Binding-site contacts:
Ligand atom C16 contacts residue TYR136 of chain 1.B at 3.8 Å (hydrophobic).
Ligand atom C12 contacts residue PHE111 of chain 1.B at 3.8 Å (hydrophobic).
Ligand atom C9 contacts residue PHE214 of chain 1.B at 3.7 Å (hydrophobic).
Ligand atom C13 contacts residue ILE87 of chain 1.B at 3.7 Å (hydrophobic).
Ligand atom C3 contacts residue MET109 of chain 1.B at 3.7 Å (hydrophobic).
Ligand atom C16 contacts residue ALA24 of chain 5.E at 3.8 Å (hydrophobic).
Ligand atom C17 contacts residue TYR136 of chain 1.B at 3.7 Å (hydrophobic).
Ligand atom C7 contacts residue MET109 of chain 1.B at 3.3 Å (hydrophobic).
Ligand atom C6 contacts residue TYR89 of chain 1.B at 3.7 Å (hydrophobic).
Ligand atom O3 contacts residue PHE107 of chain 1.B at 3.6 Å.
Ligand atom C21 contacts residue HIS184 of chain 1.B at 3.6 Å.
Ligand atom C13 contacts residue PHE111 of chain 1.B at 3.7 Å (hydrophobic).
Ligand atom C20 contacts residue ILE171 of chain 1.B at 3.8 Å (hydrophobic).
Ligand atom C9 contacts residue VAL176 of chain 1.B at 3.6 Å (hydrophobic).
Ligand atom O3 contacts residue TYR89 of chain 1.B at 3.6 Å.
Ligand atom C14 contacts residue TYR136 of chain 1.B at 3.5 Å (hydrophobic).
Ligand atom CL2 contacts residue ALA24 of chain 5.E at 3.5 Å.
Ligand atom C4 contacts residue MET109 of chain 1.B at 3.8 Å (hydrophobic).
Ligand atom CL2 contacts residue ILE25 of chain 5.E at 3.4 Å.
Ligand atom C11 contacts residue ILE87 of chain 1.B at 3.8 Å (hydrophobic).
Ligand atom C10 contacts residue TYR136 of chain 1.B at 3.5 Å (hydrophobic).
Ligand atom CL3 contacts residue PHE111 of chain 1.B at 3.8 Å.
Ligand atom C21 contacts residue TYR182 of chain 1.B at 3.8 Å (hydrophobic).
Ligand atom CL3 contacts residue LEU217 of chain 1.B at 3.8 Å.
Ligand atom C21 contacts residue SER105 of chain 1.B at 3.8 Å.
Ligand atom O1 contacts residue ILE87 of chain 1.B at 3.7 Å.
Ligand atom C12 contacts residue ILE87 of chain 1.B at 3.8 Å (hydrophobic).
Ligand atom O1 contacts residue MET109 of chain 1.B at 3.7 Å.
Ligand atom C2 contacts residue PHE214 of chain 1.B at 3.6 Å (hydrophobic).
Ligand atom O1 contacts residue PHE214 of chain 1.B at 3.8 Å.
Ligand atom C20 contacts residue LEU217 of chain 1.B at 3.8 Å (hydrophobic).
Ligand atom C19 contacts residue LEU217 of chain 1.B at 3.8 Å (hydrophobic).
Ligand atom C1 contacts residue TYR182 of chain 1.B at 3.8 Å (hydrophobic).
Ligand atom C5 contacts residue TYR89 of chain 1.B at 3.5 Å (hydrophobic).
Ligand atom C13 contacts residue MET109 of chain 1.B at 3.4 Å (hydrophobic).
Ligand atom CL2 contacts residue TYR136 of chain 1.B at 3.6 Å.
Ligand atom C17 contacts residue ALA24 of chain 5.E at 3.7 Å (hydrophobic).
Ligand atom O2 contacts residue VAL173 of chain 1.B at 3.4 Å.
Ligand atom C8 contacts residue MET109 of chain 1.B at 3.4 Å (hydrophobic).
Ligand atom C7 contacts residue PHE214 of chain 1.B at 3.5 Å (hydrophobic).

A small-molecule ligand and the protein it binds are described below.
Small molecule (SMILES): COc1ccc(OCc2ccc(COc3c(Cl)cccc3Cl)cc2)c(Cl)c1

Sequence of chain 1.B:
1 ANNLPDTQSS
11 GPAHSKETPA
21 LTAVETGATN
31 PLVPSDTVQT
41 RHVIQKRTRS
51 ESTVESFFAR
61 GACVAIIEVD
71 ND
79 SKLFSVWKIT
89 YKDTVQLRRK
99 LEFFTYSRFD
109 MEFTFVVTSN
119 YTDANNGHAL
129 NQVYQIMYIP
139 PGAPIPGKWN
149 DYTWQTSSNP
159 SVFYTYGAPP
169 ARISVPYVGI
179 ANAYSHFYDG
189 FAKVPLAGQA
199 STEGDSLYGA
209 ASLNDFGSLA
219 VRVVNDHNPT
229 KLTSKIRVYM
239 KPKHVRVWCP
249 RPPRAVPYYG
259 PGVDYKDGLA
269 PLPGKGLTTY

Sequence of chain 5.E:
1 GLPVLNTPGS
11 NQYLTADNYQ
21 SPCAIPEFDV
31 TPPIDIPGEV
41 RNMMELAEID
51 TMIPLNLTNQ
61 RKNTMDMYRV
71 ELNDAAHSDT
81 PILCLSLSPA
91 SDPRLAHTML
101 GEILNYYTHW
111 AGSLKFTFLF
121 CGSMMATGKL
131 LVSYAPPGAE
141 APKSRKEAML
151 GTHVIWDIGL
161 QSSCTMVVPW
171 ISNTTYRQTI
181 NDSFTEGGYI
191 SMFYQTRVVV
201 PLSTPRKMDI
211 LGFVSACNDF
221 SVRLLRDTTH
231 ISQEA